Sequence of chain 1.A:
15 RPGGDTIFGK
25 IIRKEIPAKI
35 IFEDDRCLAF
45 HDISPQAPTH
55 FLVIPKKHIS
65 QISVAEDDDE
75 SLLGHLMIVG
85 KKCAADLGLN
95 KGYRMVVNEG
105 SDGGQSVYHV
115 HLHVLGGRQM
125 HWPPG

Sequence of chain 1.B:
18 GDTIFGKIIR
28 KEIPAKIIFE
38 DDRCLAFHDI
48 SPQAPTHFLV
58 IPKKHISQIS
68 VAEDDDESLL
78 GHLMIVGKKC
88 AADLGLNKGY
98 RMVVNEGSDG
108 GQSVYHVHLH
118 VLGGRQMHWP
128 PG

This small molecule binds to this protein.
Small molecule (SMILES): CCNC(=O)OC[C@H]1O[C@@H](n2cnc3c(=O)[nH]c(N)nc32)[C@H](O)[C@@H]1O

Binding-site contacts:
Ligand atom O3' contacts residue HIS117 of chain 1.A at 3.5 Å.
Ligand atom C9 contacts residue TRP126 of chain 1.B at 3.8 Å (hydrophobic).
Ligand atom O2 contacts residue VAL111 of chain 1.A at 3.4 Å (h-bond).
Ligand atom O5' contacts residue HIS117 of chain 1.A at 3.3 Å (h-bond).
Ligand atom C1 contacts residue GLY108 of chain 1.A at 3.7 Å.
Ligand atom N2 contacts residue PHE44 of chain 1.A at 3.5 Å.
Ligand atom C9 contacts residue GLY108 of chain 1.A at 3.6 Å.
Ligand atom N4 contacts residue ASN102 of chain 1.A at 3.1 Å (h-bond).
Ligand atom C2 contacts residue ILE47 of chain 1.A at 3.6 Å (hydrophobic).
Ligand atom N2 contacts residue ILE47 of chain 1.A at 3.5 Å (h-bond).
Ligand atom C5 contacts residue ILE47 of chain 1.A at 3.7 Å (hydrophobic).
Ligand atom C1 contacts residue SER110 of chain 1.A at 3.2 Å.
Ligand atom O3' contacts residue ASP46 of chain 1.A at 2.5 Å (salt-bridge).
Ligand atom O2' contacts residue SER48 of chain 1.A at 3.7 Å.
Ligand atom O6 contacts residue ILE21 of chain 1.A at 3.2 Å.
Ligand atom C4 contacts residue ILE47 of chain 1.A at 3.5 Å (hydrophobic).
Ligand atom N1 contacts residue ILE47 of chain 1.A at 3.8 Å.
Ligand atom O2' contacts residue ASP46 of chain 1.A at 2.5 Å (salt-bridge).
Ligand atom O5' contacts residue SER110 of chain 1.A at 3.6 Å.
Ligand atom N3 contacts residue ILE47 of chain 1.A at 3.4 Å (h-bond).
Ligand atom N1 contacts residue ILE25 of chain 1.A at 3.8 Å.
Ligand atom N4 contacts residue GLY108 of chain 1.A at 2.8 Å (h-bond).
Ligand atom C1 contacts residue HIS115 of chain 1.A at 3.4 Å.
Ligand atom C5' contacts residue SER110 of chain 1.A at 3.6 Å.
Ligand atom O2 contacts residue GLN109 of chain 1.A at 3.6 Å.
Ligand atom C7 contacts residue ASN102 of chain 1.A at 3.3 Å.
Ligand atom O5' contacts residue HIS115 of chain 1.A at 3.2 Å (h-bond).
Ligand atom O2 contacts residue HIS115 of chain 1.A at 3.2 Å (h-bond).
Ligand atom C7 contacts residue TRP126 of chain 1.B at 3.6 Å (hydrophobic).
Ligand atom C6 contacts residue ILE21 of chain 1.A at 3.7 Å (hydrophobic).
Ligand atom O4' contacts residue PHE22 of chain 1.A at 3.2 Å.
Ligand atom O2 contacts residue SER110 of chain 1.A at 2.7 Å (h-bond).
Ligand atom C4' contacts residue ASP46 of chain 1.A at 3.5 Å.
Ligand atom C1' contacts residue ASP46 of chain 1.A at 3.5 Å.
Ligand atom C7 contacts residue GLY108 of chain 1.A at 3.4 Å.
Ligand atom C5' contacts residue HIS115 of chain 1.A at 3.4 Å.
Ligand atom N4 contacts residue SER110 of chain 1.A at 3.7 Å.
Ligand atom N2 contacts residue HIS45 of chain 1.A at 2.8 Å (h-bond).
Ligand atom C3' contacts residue ASP46 of chain 1.A at 3.3 Å.
Ligand atom C2' contacts residue ASP46 of chain 1.A at 3.5 Å.